A small-molecule ligand and the protein it binds are described below.
Small molecule (SMILES): CCOC(=O)CC[C@H](C[C@@H]1CCNC1=O)NC(=O)[C@@H](CC(=O)[C@@H](NC(=O)c1cc(C)on1)C(C)C)Cc1ccc(F)cc1

Binding-site contacts:
Ligand atom C59 contacts residue LEU131 of chain 1.D at 3.6 Å (hydrophobic).
Ligand atom C14 contacts residue CYS151 of chain 1.D at 3.3 Å (hydrophobic).
Ligand atom O18 contacts residue GLY167 of chain 1.D at 3.4 Å.
Ligand atom C4 contacts residue LEU129 of chain 1.D at 3.5 Å (hydrophobic).
Ligand atom O4 contacts residue ASN169 of chain 1.D at 3.4 Å.
Ligand atom N5 contacts residue ASN169 of chain 1.D at 3.5 Å (h-bond).
Ligand atom O03 contacts residue GLY167 of chain 1.D at 3.2 Å.
Ligand atom O60 contacts residue SER132 of chain 1.D at 2.9 Å (h-bond).
Ligand atom C57 contacts residue SER132 of chain 1.D at 3.4 Å.
Ligand atom C83 contacts residue GLY168 of chain 1.D at 3.5 Å.
Ligand atom C07 contacts residue HIS44 of chain 1.D at 3.1 Å.
Ligand atom C13 contacts residue CYS151 of chain 1.D at 2.8 Å (hydrophobic).
Ligand atom O23 contacts residue ALA148 of chain 1.D at 3.3 Å.
Ligand atom N12 contacts residue ILE166 of chain 1.D at 3.3 Å (h-bond).
Ligand atom C08 contacts residue ARG43 of chain 1.D at 3.3 Å.
Ligand atom C20 contacts residue HIS44 of chain 1.D at 3.3 Å.
Ligand atom C19 contacts residue CYS151 of chain 1.D at 2.0 Å (hydrophobic).
Ligand atom N58 contacts residue GLY168 of chain 1.D at 3.0 Å (h-bond).
Ligand atom N17 contacts residue THR146 of chain 1.D at 3.2 Å (h-bond).
Ligand atom O18 contacts residue GLY168 of chain 1.D at 3.5 Å (h-bond).
Ligand atom C82 contacts residue GLY168 of chain 1.D at 3.6 Å.
Ligand atom C20 contacts residue CYS151 of chain 1.D at 2.7 Å (hydrophobic).
Ligand atom O18 contacts residue THR146 of chain 1.D at 2.7 Å (h-bond).
Ligand atom C02 contacts residue SER132 of chain 1.D at 3.1 Å.
Ligand atom F1 contacts residue LYS134 of chain 1.D at 3.2 Å.
Ligand atom O60 contacts residue ASN130 of chain 1.D at 3.5 Å (h-bond).
Ligand atom N5 contacts residue GLY168 of chain 1.D at 3.2 Å.
Ligand atom C15 contacts residue GLY168 of chain 1.D at 3.6 Å.
Ligand atom O4 contacts residue PHE174 of chain 1.D at 3.1 Å.
Ligand atom C09 contacts residue ARG43 of chain 1.D at 3.1 Å.
Ligand atom C78 contacts residue SER132 of chain 1.D at 3.5 Å.
Ligand atom N12 contacts residue CYS151 of chain 1.D at 2.9 Å (h-bond).
Ligand atom N17 contacts residue LYS147 of chain 1.D at 3.6 Å.
Ligand atom C09 contacts residue LEU131 of chain 1.D at 3.6 Å (hydrophobic).
Ligand atom F1 contacts residue ARG43 of chain 1.D at 2.7 Å.
Ligand atom O23 contacts residue GLY149 of chain 1.D at 3.0 Å (h-bond).
Ligand atom O18 contacts residue HIS165 of chain 1.D at 2.8 Å (h-bond).
Ligand atom F1 contacts residue LEU131 of chain 1.D at 3.5 Å.
Ligand atom O03 contacts residue GLY168 of chain 1.D at 3.1 Å (h-bond).
Ligand atom C16 contacts residue GLY168 of chain 1.D at 3.4 Å.

Sequence of chain 1.D:
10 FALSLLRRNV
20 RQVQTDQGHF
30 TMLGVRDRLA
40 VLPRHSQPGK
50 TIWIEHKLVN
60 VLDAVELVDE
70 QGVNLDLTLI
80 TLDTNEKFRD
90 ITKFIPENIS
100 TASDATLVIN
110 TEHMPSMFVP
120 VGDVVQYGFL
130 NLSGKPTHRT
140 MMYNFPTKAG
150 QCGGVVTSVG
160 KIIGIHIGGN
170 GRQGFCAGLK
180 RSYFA